Binding-site contacts:
Ligand atom O5 contacts residue ASN154 of chain 2.F at 2.4 Å (h-bond).
Ligand atom C6 contacts residue ASN154 of chain 2.F at 3.0 Å.
Ligand atom O6 contacts residue ASN154 of chain 2.F at 2.4 Å (h-bond).
Ligand atom O5 contacts residue ARG164 of chain 2.F at 4.3 Å.
Ligand atom C2 contacts residue HIS148 of chain 2.F at 4.2 Å.
Ligand atom C6 contacts residue THR156 of chain 2.F at 1.8 Å.
Ligand atom C7 contacts residue MET151 of chain 2.F at 4.0 Å (hydrophobic).
Ligand atom N2 contacts residue GLY150 of chain 2.F at 4.1 Å.
Ligand atom O4 contacts residue THR156 of chain 2.F at 4.2 Å.
Ligand atom N2 contacts residue MET151 of chain 2.F at 3.4 Å.
Ligand atom C4 contacts residue ASN154 of chain 2.F at 3.2 Å.
Ligand atom C6 contacts residue GLY157 of chain 2.F at 4.2 Å.
Ligand atom O7 contacts residue THR156 of chain 2.F at 2.4 Å.
Ligand atom N2 contacts residue THR156 of chain 2.F at 4.3 Å.
Ligand atom C2 contacts residue ASN154 of chain 2.F at 3.5 Å.
Ligand atom C5 contacts residue THR156 of chain 2.F at 3.2 Å.
Ligand atom C8 contacts residue GLY157 of chain 2.F at 4.5 Å.
Ligand atom C8 contacts residue THR156 of chain 2.F at 2.9 Å.
Ligand atom C4 contacts residue THR156 of chain 2.F at 4.1 Å.
Ligand atom C7 contacts residue HIS148 of chain 2.F at 2.3 Å.
Ligand atom N2 contacts residue ASN154 of chain 2.F at 4.3 Å.
Ligand atom O6 contacts residue ASP155 of chain 2.F at 4.2 Å.
Ligand atom C5 contacts residue ASN154 of chain 2.F at 2.1 Å.
Ligand atom C2 contacts residue GLY150 of chain 2.F at 4.5 Å.
Ligand atom O7 contacts residue HIS148 of chain 2.F at 3.3 Å (h-bond).
Ligand atom C2 contacts residue MET151 of chain 2.F at 4.1 Å (hydrophobic).
Ligand atom C7 contacts residue THR156 of chain 2.F at 3.4 Å.
Ligand atom N2 contacts residue HIS148 of chain 2.F at 2.8 Å (h-bond).
Ligand atom C1 contacts residue MET151 of chain 2.F at 3.6 Å (hydrophobic).
Ligand atom C3 contacts residue ASN154 of chain 2.F at 3.5 Å.
Ligand atom O6 contacts residue THR156 of chain 2.F at 1.2 Å (h-bond).
Ligand atom C6 contacts residue ASP155 of chain 2.F at 4.3 Å.
Ligand atom O4 contacts residue ASN154 of chain 2.F at 3.5 Å (h-bond).
Ligand atom C1 contacts residue ASN154 of chain 2.F at 2.5 Å.
Ligand atom C1 contacts residue GLY150 of chain 2.F at 3.8 Å.
Ligand atom C8 contacts residue HIS148 of chain 2.F at 1.2 Å.
Ligand atom C8 contacts residue MET151 of chain 2.F at 4.1 Å (hydrophobic).
Ligand atom O5 contacts residue THR156 of chain 2.F at 3.8 Å.

A small-molecule ligand and the protein it binds are described below.
Small molecule (SMILES): CC(=O)N[C@H]1[C@H](O[C@H]2[C@H](O)[C@@H](NC(C)=O)CO[C@@H]2CO)O[C@H](CO)[C@@H](O)[C@@H]1O

Sequence of chain 2.F:
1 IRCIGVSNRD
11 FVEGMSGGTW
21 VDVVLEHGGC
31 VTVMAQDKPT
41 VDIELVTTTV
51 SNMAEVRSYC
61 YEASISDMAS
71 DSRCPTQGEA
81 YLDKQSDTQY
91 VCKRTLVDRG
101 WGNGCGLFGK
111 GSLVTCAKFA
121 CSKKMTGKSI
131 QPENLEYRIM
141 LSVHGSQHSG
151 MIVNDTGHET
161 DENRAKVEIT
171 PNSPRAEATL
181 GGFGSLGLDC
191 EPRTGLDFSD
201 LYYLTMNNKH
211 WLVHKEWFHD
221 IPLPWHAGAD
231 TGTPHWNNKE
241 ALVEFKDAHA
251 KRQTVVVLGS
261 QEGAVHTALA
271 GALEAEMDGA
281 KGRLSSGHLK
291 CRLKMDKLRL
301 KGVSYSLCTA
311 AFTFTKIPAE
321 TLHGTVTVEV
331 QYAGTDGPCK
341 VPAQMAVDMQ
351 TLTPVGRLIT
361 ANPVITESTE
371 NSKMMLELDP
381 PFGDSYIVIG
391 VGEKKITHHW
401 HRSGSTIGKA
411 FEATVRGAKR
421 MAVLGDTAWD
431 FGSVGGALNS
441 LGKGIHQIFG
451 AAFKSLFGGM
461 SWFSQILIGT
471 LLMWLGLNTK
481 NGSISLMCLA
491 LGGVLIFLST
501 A